Sequence of chain 1.C:
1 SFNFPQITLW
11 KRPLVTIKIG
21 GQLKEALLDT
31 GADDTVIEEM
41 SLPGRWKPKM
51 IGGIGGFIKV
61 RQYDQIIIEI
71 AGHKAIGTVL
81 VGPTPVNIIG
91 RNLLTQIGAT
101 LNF

Binding-site contacts:
Ligand atom OD1 contacts residue GLY52 of chain 1.C at 3.4 Å (h-bond).
Ligand atom C61 contacts residue ILE54 of chain 1.D at 3.6 Å (hydrophobic).
Ligand atom O2 contacts residue ALA32 of chain 1.C at 3.7 Å.
Ligand atom ND2 contacts residue ASP34 of chain 1.C at 3.0 Å (salt-bridge).
Ligand atom O2 contacts residue ASP29 of chain 1.D at 2.6 Å (salt-bridge).
Ligand atom O1 contacts residue GLY53 of chain 1.C at 3.5 Å.
Ligand atom C81 contacts residue GLY31 of chain 1.D at 3.5 Å.
Ligand atom C61 contacts residue THR84 of chain 1.C at 3.5 Å.
Ligand atom CD1 contacts residue ILE54 of chain 1.C at 3.8 Å (hydrophobic).
Ligand atom O contacts residue GLY31 of chain 1.C at 3.5 Å (h-bond).
Ligand atom O contacts residue ALA32 of chain 1.C at 3.6 Å.
Ligand atom C31 contacts residue GLY52 of chain 1.D at 3.8 Å.
Ligand atom CD2 contacts residue GLY31 of chain 1.C at 3.4 Å.
Ligand atom O2 contacts residue ASP29 of chain 1.C at 2.6 Å (salt-bridge).
Ligand atom CE1 contacts residue GLY53 of chain 1.C at 3.7 Å.
Ligand atom N1 contacts residue GLY52 of chain 1.C at 3.3 Å (h-bond).
Ligand atom C9 contacts residue ASP29 of chain 1.D at 3.4 Å.
Ligand atom C6 contacts residue PRO85 of chain 1.D at 3.7 Å (hydrophobic).
Ligand atom C32 contacts residue GLY52 of chain 1.D at 3.2 Å.
Ligand atom C4 contacts residue ARG12 of chain 1.D at 3.4 Å.
Ligand atom C81 contacts residue ASP29 of chain 1.C at 3.4 Å.
Ligand atom C7 contacts residue PRO85 of chain 1.D at 3.6 Å (hydrophobic).
Ligand atom N contacts residue GLY52 of chain 1.C at 3.1 Å (h-bond).
Ligand atom CE1 contacts residue ILE54 of chain 1.C at 3.6 Å (hydrophobic).
Ligand atom CM contacts residue ASP29 of chain 1.D at 3.4 Å.
Ligand atom C9 contacts residue ASP29 of chain 1.C at 3.2 Å.
Ligand atom C22 contacts residue ILE88 of chain 1.D at 3.8 Å (hydrophobic).
Ligand atom O2 contacts residue GLY31 of chain 1.C at 3.3 Å.
Ligand atom C3 contacts residue ARG12 of chain 1.D at 3.5 Å.
Ligand atom CM contacts residue GLY31 of chain 1.D at 3.6 Å.
Ligand atom CG contacts residue ASP34 of chain 1.C at 3.7 Å.
Ligand atom N2 contacts residue GLY31 of chain 1.C at 3.3 Å (h-bond).
Ligand atom ND2 contacts residue ASP33 of chain 1.C at 3.3 Å (salt-bridge).
Ligand atom OD1 contacts residue ASP34 of chain 1.C at 3.2 Å (salt-bridge).
Ligand atom C51 contacts residue PRO85 of chain 1.C at 3.7 Å (hydrophobic).
Ligand atom CB1 contacts residue ASP29 of chain 1.D at 3.1 Å.
Ligand atom CD2 contacts residue LEU27 of chain 1.D at 3.8 Å (hydrophobic).
Ligand atom O contacts residue ASP33 of chain 1.C at 3.0 Å (salt-bridge).
Ligand atom C31 contacts residue GLY53 of chain 1.D at 3.6 Å.
Ligand atom CB contacts residue GLY52 of chain 1.C at 3.6 Å.

A small-molecule ligand and the protein it binds are described below.
Small molecule (SMILES): CC(C)(C)NC(=O)[C@@H]1C[C@@H]2CCCC[C@@H]2CN1C[C@@H](O)[C@H](Cc1ccccc1)NC(=O)[C@H](CC(N)=O)NC(=O)c1ccc2ccccc2n1

Sequence of chain 1.D:
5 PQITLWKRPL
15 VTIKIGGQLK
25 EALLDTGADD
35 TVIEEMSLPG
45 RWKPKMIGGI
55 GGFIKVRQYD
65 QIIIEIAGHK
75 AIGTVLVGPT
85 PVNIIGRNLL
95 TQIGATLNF